A protein and the small-molecule ligand that binds it are described below.
Small molecule (SMILES): OC[C@H]1O[C@@H](O)[C@@H](O)[C@@H](O)[C@@H]1O

Sequence of chain 1.A:
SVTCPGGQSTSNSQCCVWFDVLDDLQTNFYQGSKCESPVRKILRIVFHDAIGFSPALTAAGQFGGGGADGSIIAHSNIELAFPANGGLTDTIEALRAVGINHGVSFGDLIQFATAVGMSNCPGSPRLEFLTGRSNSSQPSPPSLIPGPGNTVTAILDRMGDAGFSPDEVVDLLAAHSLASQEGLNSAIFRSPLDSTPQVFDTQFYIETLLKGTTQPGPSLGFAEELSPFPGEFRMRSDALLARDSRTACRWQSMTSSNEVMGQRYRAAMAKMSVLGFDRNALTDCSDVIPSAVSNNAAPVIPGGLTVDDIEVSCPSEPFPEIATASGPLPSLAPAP

Binding-site contacts:
Ligand atom O4 contacts residue ALA341 of chain 1.A at 3.9 Å.
Ligand atom C2 contacts residue LEU340 of chain 1.A at 4.5 Å (hydrophobic).
Ligand atom C6 contacts residue LEU340 of chain 1.A at 4.3 Å (hydrophobic).
Ligand atom C6 contacts residue ALA341 of chain 1.A at 4.2 Å (hydrophobic).
Ligand atom C5 contacts residue SER339 of chain 1.A at 3.7 Å.
Ligand atom C5 contacts residue LEU340 of chain 1.A at 3.3 Å (hydrophobic).
Ligand atom C5 contacts residue ALA341 of chain 1.A at 4.2 Å (hydrophobic).
Ligand atom O4 contacts residue LEU340 of chain 1.A at 2.9 Å (h-bond).
Ligand atom O2 contacts residue SER339 of chain 1.A at 3.0 Å (h-bond).
Ligand atom C2 contacts residue SER339 of chain 1.A at 2.4 Å.
Ligand atom O6 contacts residue SER339 of chain 1.A at 4.4 Å.
Ligand atom O4 contacts residue PRO342 of chain 1.A at 3.9 Å.
Ligand atom O5 contacts residue LEU340 of chain 1.A at 4.3 Å.
Ligand atom C2 contacts residue PRO238 of chain 1.A at 3.9 Å (hydrophobic).
Ligand atom C1 contacts residue LEU340 of chain 1.A at 3.8 Å (hydrophobic).
Ligand atom C3 contacts residue PRO238 of chain 1.A at 4.4 Å (hydrophobic).
Ligand atom O3 contacts residue GLY239 of chain 1.A at 4.2 Å.
Ligand atom C4 contacts residue SER339 of chain 1.A at 4.2 Å.
Ligand atom C3 contacts residue GLY239 of chain 1.A at 3.9 Å.
Ligand atom C3 contacts residue LEU340 of chain 1.A at 3.6 Å (hydrophobic).
Ligand atom O5 contacts residue SER339 of chain 1.A at 2.5 Å (h-bond).
Ligand atom C4 contacts residue LEU340 of chain 1.A at 3.5 Å (hydrophobic).
Ligand atom C1 contacts residue PRO238 of chain 1.A at 4.2 Å (hydrophobic).
Ligand atom C1 contacts residue SER339 of chain 1.A at 1.4 Å.
Ligand atom C2 contacts residue GLY239 of chain 1.A at 4.2 Å.
Ligand atom C3 contacts residue SER339 of chain 1.A at 3.6 Å.